Binding-site contacts:
Ligand atom C1 contacts residue ASN88 of chain 1.N at 1.4 Å.
Ligand atom C8 contacts residue GLY15 of chain 1.N at 4.1 Å.
Ligand atom C5 contacts residue ASN88 of chain 1.N at 3.3 Å.
Ligand atom C2 contacts residue ASN88 of chain 1.N at 2.7 Å.
Ligand atom N2 contacts residue ASN88 of chain 1.N at 2.6 Å (h-bond).
Ligand atom O7 contacts residue ASN88 of chain 1.N at 3.2 Å (h-bond).
Ligand atom C6 contacts residue ASN88 of chain 1.N at 4.3 Å.
Ligand atom C8 contacts residue ASN88 of chain 1.N at 3.2 Å.
Ligand atom C3 contacts residue ASN88 of chain 1.N at 3.9 Å.
Ligand atom O5 contacts residue ASN88 of chain 1.N at 2.3 Å (h-bond).
Ligand atom O6 contacts residue ASN88 of chain 1.N at 4.0 Å.
Ligand atom C4 contacts residue ASN88 of chain 1.N at 4.2 Å.
Ligand atom C7 contacts residue ASN88 of chain 1.N at 2.7 Å.

The small molecule below binds the protein below.
Small molecule (SMILES): CC(=O)N[C@@H]1[C@@H](O)[C@H](O)[C@@H](CO)O[C@H]1O

Sequence of chain 1.N:
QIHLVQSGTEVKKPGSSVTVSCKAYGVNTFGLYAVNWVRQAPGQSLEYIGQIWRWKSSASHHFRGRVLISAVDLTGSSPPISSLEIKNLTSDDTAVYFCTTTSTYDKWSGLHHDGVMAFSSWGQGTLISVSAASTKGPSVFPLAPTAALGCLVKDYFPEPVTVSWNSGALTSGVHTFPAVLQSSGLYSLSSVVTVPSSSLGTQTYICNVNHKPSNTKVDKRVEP